A small-molecule ligand and the protein it binds are described below.
Small molecule (SMILES): CC[C@H](C)[C@H](N)C(=O)O

Binding-site contacts:
Ligand atom CG2 contacts residue ALA106 of chain 2.A at 3.4 Å (hydrophobic).
Ligand atom CD1 contacts residue PHE80 of chain 2.A at 3.7 Å (hydrophobic).
Ligand atom CA contacts residue PHE107 of chain 2.A at 3.9 Å (hydrophobic).
Ligand atom C contacts residue PRO108 of chain 2.A at 4.4 Å (hydrophobic).
Ligand atom CD1 contacts residue TYR84 of chain 2.A at 4.0 Å (hydrophobic).
Ligand atom CD1 contacts residue MET74 of chain 2.A at 3.8 Å (hydrophobic).
Ligand atom CG2 contacts residue MET71 of chain 2.A at 4.1 Å (hydrophobic).
Ligand atom OXT contacts residue PRO108 of chain 2.A at 3.5 Å.
Ligand atom C contacts residue PHE107 of chain 2.A at 4.1 Å (hydrophobic).
Ligand atom CB contacts residue PHE107 of chain 2.A at 4.1 Å (hydrophobic).
Ligand atom CG2 contacts residue THR105 of chain 2.A at 4.2 Å.
Ligand atom N contacts residue VAL109 of chain 2.A at 3.9 Å.
Ligand atom CB contacts residue THR105 of chain 2.A at 3.5 Å.
Ligand atom N contacts residue TYR84 of chain 2.A at 4.4 Å.
Ligand atom OXT contacts residue ARG70 of chain 2.A at 2.8 Å (salt-bridge).
Ligand atom OXT contacts residue PHE107 of chain 2.A at 3.6 Å (h-bond).
Ligand atom C contacts residue VAL109 of chain 2.A at 4.3 Å (hydrophobic).
Ligand atom CB contacts residue ALA106 of chain 2.A at 4.2 Å (hydrophobic).
Ligand atom CG2 contacts residue PHE107 of chain 2.A at 3.5 Å (hydrophobic).
Ligand atom CG1 contacts residue MET74 of chain 2.A at 4.1 Å (hydrophobic).
Ligand atom OXT contacts residue VAL109 of chain 2.A at 3.1 Å (h-bond).
Ligand atom N contacts residue THR105 of chain 2.A at 2.8 Å (h-bond).
Ligand atom O contacts residue ARG70 of chain 2.A at 2.9 Å (salt-bridge).
Ligand atom CG1 contacts residue PRO81 of chain 2.A at 3.9 Å (hydrophobic).
Ligand atom CA contacts residue THR105 of chain 2.A at 3.6 Å.
Ligand atom O contacts residue MET74 of chain 2.A at 4.2 Å.
Ligand atom CB contacts residue TYR84 of chain 2.A at 4.1 Å (hydrophobic).
Ligand atom N contacts residue PHE107 of chain 2.A at 2.9 Å (h-bond).
Ligand atom CA contacts residue TYR84 of chain 2.A at 4.0 Å (hydrophobic).
Ligand atom CG2 contacts residue PRO108 of chain 2.A at 3.8 Å (hydrophobic).
Ligand atom O contacts residue PRO81 of chain 2.A at 4.2 Å.
Ligand atom C contacts residue ARG70 of chain 2.A at 3.4 Å.
Ligand atom CG1 contacts residue TYR84 of chain 2.A at 3.9 Å (hydrophobic).
Ligand atom CD1 contacts residue PRO81 of chain 2.A at 3.9 Å (hydrophobic).

Sequence of chain 2.A:
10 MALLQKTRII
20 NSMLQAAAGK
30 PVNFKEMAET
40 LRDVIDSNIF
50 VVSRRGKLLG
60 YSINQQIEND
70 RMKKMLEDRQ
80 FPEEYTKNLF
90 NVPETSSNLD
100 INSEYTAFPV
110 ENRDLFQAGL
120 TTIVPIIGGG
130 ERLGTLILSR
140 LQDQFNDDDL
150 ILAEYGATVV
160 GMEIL